Sequence of chain 1.E:
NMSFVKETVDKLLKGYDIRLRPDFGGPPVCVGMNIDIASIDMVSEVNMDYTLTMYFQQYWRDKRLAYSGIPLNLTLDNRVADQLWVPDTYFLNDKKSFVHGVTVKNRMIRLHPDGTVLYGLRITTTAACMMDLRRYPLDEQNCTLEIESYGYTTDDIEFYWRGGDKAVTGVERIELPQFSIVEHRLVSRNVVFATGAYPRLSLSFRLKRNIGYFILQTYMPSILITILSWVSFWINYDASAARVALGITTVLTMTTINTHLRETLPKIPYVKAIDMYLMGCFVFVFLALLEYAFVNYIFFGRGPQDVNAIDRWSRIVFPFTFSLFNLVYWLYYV

Binding-site contacts:
Ligand atom O7 contacts residue SER236 of chain 1.E at 2.8 Å (h-bond).
Ligand atom C8 contacts residue PHE237 of chain 1.E at 3.3 Å (hydrophobic).
Ligand atom C1 contacts residue SER220 of chain 1.E at 4.0 Å.
Ligand atom C7 contacts residue ARG221 of chain 1.E at 3.9 Å.
Ligand atom O5 contacts residue SER220 of chain 1.E at 3.6 Å.
Ligand atom C8 contacts residue ARG221 of chain 1.E at 3.5 Å.
Ligand atom O6 contacts residue SER220 of chain 1.E at 4.1 Å.
Ligand atom C4 contacts residue VAL219 of chain 1.E at 4.2 Å (hydrophobic).
Ligand atom O5 contacts residue VAL219 of chain 1.E at 4.2 Å.
Ligand atom C8 contacts residue ARG217 of chain 1.E at 3.9 Å.
Ligand atom C7 contacts residue PHE237 of chain 1.E at 3.3 Å (hydrophobic).
Ligand atom O6 contacts residue VAL219 of chain 1.E at 3.9 Å.
Ligand atom O7 contacts residue PHE237 of chain 1.E at 3.0 Å (h-bond).
Ligand atom C1 contacts residue ASN174 of chain 1.E at 1.4 Å.
Ligand atom O5 contacts residue ASN174 of chain 1.E at 2.3 Å (h-bond).
Ligand atom O5 contacts residue VAL219 of chain 1.E at 4.2 Å.
Ligand atom O7 contacts residue ASN174 of chain 1.E at 3.2 Å (h-bond).
Ligand atom C7 contacts residue SER236 of chain 1.E at 3.9 Å.
Ligand atom C8 contacts residue SER236 of chain 1.E at 4.0 Å.
Ligand atom C8 contacts residue ARG238 of chain 1.E at 4.0 Å.
Ligand atom N2 contacts residue ARG238 of chain 1.E at 3.5 Å (salt-bridge).
Ligand atom O6 contacts residue SER220 of chain 1.E at 4.2 Å.
Ligand atom O3 contacts residue ARG217 of chain 1.E at 2.9 Å (salt-bridge).
Ligand atom O3 contacts residue ARG221 of chain 1.E at 4.1 Å.
Ligand atom C2 contacts residue ASN174 of chain 1.E at 2.5 Å.
Ligand atom O5 contacts residue ARG221 of chain 1.E at 4.1 Å.
Ligand atom C4 contacts residue ASN174 of chain 1.E at 4.2 Å.
Ligand atom O3 contacts residue VAL219 of chain 1.E at 3.7 Å.
Ligand atom C7 contacts residue ASN174 of chain 1.E at 3.5 Å.
Ligand atom N2 contacts residue ASN174 of chain 1.E at 3.0 Å (h-bond).
Ligand atom C3 contacts residue ASN174 of chain 1.E at 3.8 Å.
Ligand atom O5 contacts residue ARG217 of chain 1.E at 4.1 Å.
Ligand atom C6 contacts residue SER220 of chain 1.E at 3.5 Å.
Ligand atom O2 contacts residue ARG221 of chain 1.E at 4.2 Å.
Ligand atom C7 contacts residue ARG217 of chain 1.E at 4.1 Å.
Ligand atom O7 contacts residue ARG221 of chain 1.E at 3.9 Å.
Ligand atom C1 contacts residue ARG221 of chain 1.E at 3.8 Å.
Ligand atom O6 contacts residue ARG217 of chain 1.E at 3.7 Å.
Ligand atom C6 contacts residue ARG217 of chain 1.E at 3.5 Å.
Ligand atom C5 contacts residue ASN174 of chain 1.E at 3.6 Å.

A small-molecule ligand and the protein it binds are described below.
Small molecule (SMILES): CC(=O)N[C@H]1[C@H](O[C@H]2[C@H](O)[C@@H](NC(C)=O)CO[C@@H]2CO)O[C@H](CO)[C@@H](O[C@@H]2O[C@H](CO[C@H]3O[C@H](CO)[C@@H](O)[C@H](O[C@H]4O[C@H](CO)[C@@H](O)[C@H](O)[C@@H]4O)[C@@H]3O)[C@@H](O)[C@H](O[C@H]3O[C@H](CO)[C@@H](O)[C@H](O)[C@@H]3O)[C@@H]2O)[C@@H]1O